Binding-site contacts:
Ligand atom PB contacts residue MG1 of chain 1.L at 3.2 Å.
Ligand atom C4 contacts residue ILE50 of chain 1.B at 3.6 Å (hydrophobic).
Ligand atom O2A contacts residue ASP219 of chain 1.B at 3.0 Å (salt-bridge).
Ligand atom N7 contacts residue ILE50 of chain 1.B at 3.6 Å.
Ligand atom O2A contacts residue HIS205 of chain 1.B at 3.4 Å (h-bond).
Ligand atom O2A contacts residue MG1 of chain 1.K at 1.9 Å.
Ligand atom O2G contacts residue MG1 of chain 1.K at 3.5 Å.
Ligand atom C2 contacts residue ILE103 of chain 1.B at 3.4 Å (hydrophobic).
Ligand atom PG contacts residue ASP219 of chain 1.B at 3.4 Å.
Ligand atom PG contacts residue MG1 of chain 1.L at 3.0 Å.
Ligand atom O2B contacts residue ASP219 of chain 1.B at 2.7 Å (salt-bridge).
Ligand atom O2G contacts residue ASP219 of chain 1.B at 3.0 Å (salt-bridge).
Ligand atom O1A contacts residue ASP219 of chain 1.B at 3.4 Å.
Ligand atom O2G contacts residue MG1 of chain 1.L at 1.9 Å.
Ligand atom O1G contacts residue ASP219 of chain 1.B at 2.9 Å (salt-bridge).
Ligand atom C6 contacts residue ILE103 of chain 1.B at 3.5 Å (hydrophobic).
Ligand atom O1G contacts residue HIS205 of chain 1.B at 3.3 Å (h-bond).
Ligand atom O1G contacts residue MG1 of chain 1.L at 3.4 Å.
Ligand atom PG contacts residue MG1 of chain 1.K at 2.9 Å.
Ligand atom O1B contacts residue SER40 of chain 1.B at 2.7 Å (h-bond).
Ligand atom PA contacts residue ASP219 of chain 1.B at 3.6 Å.
Ligand atom C8 contacts residue TYR100 of chain 1.B at 3.3 Å (hydrophobic).
Ligand atom C5 contacts residue ILE50 of chain 1.B at 3.6 Å (hydrophobic).
Ligand atom N3 contacts residue PHE107 of chain 1.B at 3.6 Å.
Ligand atom O1B contacts residue LYS52 of chain 1.B at 3.6 Å.
Ligand atom PA contacts residue MG1 of chain 1.K at 3.1 Å.
Ligand atom O3A contacts residue LYS52 of chain 1.B at 3.5 Å.
Ligand atom O2B contacts residue MG1 of chain 1.L at 1.9 Å.
Ligand atom O3A contacts residue MG1 of chain 1.K at 3.5 Å.
Ligand atom O6 contacts residue ILE103 of chain 1.B at 2.7 Å (h-bond).
Ligand atom N7 contacts residue TYR100 of chain 1.B at 2.6 Å (h-bond).
Ligand atom O1A contacts residue LYS52 of chain 1.B at 2.8 Å (salt-bridge).
Ligand atom O1G contacts residue MG1 of chain 1.K at 1.9 Å.
Ligand atom O2B contacts residue LYS52 of chain 1.B at 3.0 Å (salt-bridge).
Ligand atom O6 contacts residue TYR100 of chain 1.B at 3.7 Å.
Ligand atom N3B contacts residue MG1 of chain 1.K at 3.3 Å.
Ligand atom N3B contacts residue MG1 of chain 1.L at 3.5 Å.
Ligand atom N2 contacts residue ILE103 of chain 1.B at 3.1 Å (h-bond).
Ligand atom N1 contacts residue ILE103 of chain 1.B at 2.7 Å (h-bond).
Ligand atom PB contacts residue ASP219 of chain 1.B at 3.6 Å.

The small molecule below binds the protein below.
Small molecule (SMILES): Nc1nc2c(ncn2[C@@H]2O[C@H](CO[P](=O)(O)O[P](=O)(O)NP(=O)(O)O)[C@@H](O)[C@H]2O)c(=O)[nH]1

Sequence of chain 1.B:
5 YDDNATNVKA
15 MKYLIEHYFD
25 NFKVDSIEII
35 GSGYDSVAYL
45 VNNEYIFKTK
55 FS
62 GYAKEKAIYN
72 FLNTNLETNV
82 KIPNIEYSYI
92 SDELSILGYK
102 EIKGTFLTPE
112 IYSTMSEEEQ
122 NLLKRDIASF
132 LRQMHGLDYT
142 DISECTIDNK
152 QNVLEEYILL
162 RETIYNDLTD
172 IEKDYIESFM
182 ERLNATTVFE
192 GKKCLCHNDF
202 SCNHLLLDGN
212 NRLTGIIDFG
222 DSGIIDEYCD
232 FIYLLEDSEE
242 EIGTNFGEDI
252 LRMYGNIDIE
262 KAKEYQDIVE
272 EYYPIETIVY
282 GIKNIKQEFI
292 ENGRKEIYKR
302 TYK